Sequence of chain 1.L:
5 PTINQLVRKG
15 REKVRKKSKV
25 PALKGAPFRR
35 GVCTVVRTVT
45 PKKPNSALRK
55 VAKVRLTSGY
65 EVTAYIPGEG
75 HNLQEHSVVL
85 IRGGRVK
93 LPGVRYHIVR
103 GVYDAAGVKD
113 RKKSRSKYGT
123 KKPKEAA

Binding-site contacts:
Ligand atom CH2 contacts residue PRO48 of chain 1.L at 3.6 Å (hydrophobic).
Ligand atom O33 contacts residue MG1 of chain 1.AC at 3.7 Å.
Ligand atom O51 contacts residue LYS46 of chain 1.L at 2.9 Å.
Ligand atom C61 contacts residue LYS46 of chain 1.L at 4.0 Å.
Ligand atom CH2 contacts residue LYS91 of chain 1.L at 3.8 Å.
Ligand atom C32 contacts residue LYS91 of chain 1.L at 4.5 Å.
Ligand atom CH2 contacts residue 0TD92 of chain 1.L at 4.2 Å.
Ligand atom C42 contacts residue LYS91 of chain 1.L at 4.3 Å.
Ligand atom CG2 contacts residue LYS91 of chain 1.L at 3.6 Å.
Ligand atom O61 contacts residue LYS46 of chain 1.L at 3.0 Å (salt-bridge).
Ligand atom OG2 contacts residue LYS91 of chain 1.L at 2.9 Å (salt-bridge).
Ligand atom C51 contacts residue LYS46 of chain 1.L at 3.7 Å.

This small molecule binds to this protein.
Small molecule (SMILES): [H]/N=C(/N)N[C@H]1[C@H](O)[C@@H](O)[C@H](O[C@@H]2O[C@@H](C)[C@](O)(C=O)[C@H]2O[C@@H]2O[C@@H](CO)[C@H](O)[C@@H](O)[C@@H]2NC)[C@@H](N/C(N)=N\[H])[C@@H]1O